Sequence of chain 1.D:
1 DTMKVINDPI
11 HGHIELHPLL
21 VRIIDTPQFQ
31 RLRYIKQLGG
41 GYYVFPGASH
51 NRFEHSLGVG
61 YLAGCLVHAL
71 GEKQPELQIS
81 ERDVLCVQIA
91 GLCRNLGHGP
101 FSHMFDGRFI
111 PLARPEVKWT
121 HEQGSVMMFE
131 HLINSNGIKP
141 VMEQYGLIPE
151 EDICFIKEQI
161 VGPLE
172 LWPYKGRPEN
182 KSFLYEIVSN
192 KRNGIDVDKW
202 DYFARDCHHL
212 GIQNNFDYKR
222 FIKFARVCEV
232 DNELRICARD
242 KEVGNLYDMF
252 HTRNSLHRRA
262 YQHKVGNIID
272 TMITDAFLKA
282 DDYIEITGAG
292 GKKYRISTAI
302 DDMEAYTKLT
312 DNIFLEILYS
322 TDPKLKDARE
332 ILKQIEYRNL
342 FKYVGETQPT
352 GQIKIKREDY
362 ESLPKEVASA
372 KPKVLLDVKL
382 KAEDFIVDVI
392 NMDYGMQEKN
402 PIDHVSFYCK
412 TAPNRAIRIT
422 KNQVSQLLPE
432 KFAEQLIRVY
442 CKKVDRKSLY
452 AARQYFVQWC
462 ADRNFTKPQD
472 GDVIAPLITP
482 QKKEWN

Sequence of chain 1.A:
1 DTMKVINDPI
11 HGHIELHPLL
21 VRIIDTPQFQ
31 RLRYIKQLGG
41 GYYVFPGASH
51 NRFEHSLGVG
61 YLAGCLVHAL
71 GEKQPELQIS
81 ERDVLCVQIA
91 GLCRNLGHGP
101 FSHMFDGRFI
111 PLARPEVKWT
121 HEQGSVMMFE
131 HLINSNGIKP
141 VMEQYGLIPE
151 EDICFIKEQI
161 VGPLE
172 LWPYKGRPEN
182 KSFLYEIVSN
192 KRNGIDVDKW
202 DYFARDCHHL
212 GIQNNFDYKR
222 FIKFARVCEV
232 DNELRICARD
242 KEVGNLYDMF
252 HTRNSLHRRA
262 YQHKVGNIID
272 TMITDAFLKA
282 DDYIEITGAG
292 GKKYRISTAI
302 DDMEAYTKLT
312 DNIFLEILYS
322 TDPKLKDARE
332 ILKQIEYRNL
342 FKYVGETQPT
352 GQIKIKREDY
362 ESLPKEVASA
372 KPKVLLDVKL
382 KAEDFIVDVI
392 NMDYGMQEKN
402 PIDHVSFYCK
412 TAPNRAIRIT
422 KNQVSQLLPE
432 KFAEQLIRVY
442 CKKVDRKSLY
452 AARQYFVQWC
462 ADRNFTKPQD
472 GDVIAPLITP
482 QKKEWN

Binding-site contacts:
Ligand atom N6 contacts residue ASN246 of chain 1.C at 3.2 Å (h-bond).
Ligand atom O1G contacts residue LYS265 of chain 1.A at 3.1 Å (salt-bridge).
Ligand atom O3B contacts residue LYS265 of chain 1.A at 3.2 Å (salt-bridge).
Ligand atom C1' contacts residue PHE45 of chain 1.A at 3.5 Å (hydrophobic).
Ligand atom C4' contacts residue VAL5 of chain 1.D at 3.5 Å (hydrophobic).
Ligand atom O2G contacts residue ARG240 of chain 1.C at 2.6 Å (salt-bridge).
Ligand atom C6 contacts residue ARG221 of chain 1.C at 3.5 Å.
Ligand atom PB contacts residue LYS265 of chain 1.A at 3.5 Å.
Ligand atom C5 contacts residue ARG221 of chain 1.C at 3.3 Å.
Ligand atom N3 contacts residue ASN7 of chain 1.D at 3.1 Å (h-bond).
Ligand atom O3G contacts residue MG1 of chain 1.Q at 1.9 Å.
Ligand atom N9 contacts residue ARG221 of chain 1.C at 3.3 Å (salt-bridge).
Ligand atom O3G contacts residue GTP1 of chain 1.F at 3.0 Å (h-bond).
Ligand atom N6 contacts residue ARG260 of chain 1.A at 3.3 Å.
Ligand atom O3' contacts residue ASN7 of chain 1.D at 2.8 Å (h-bond).
Ligand atom O3' contacts residue VAL44 of chain 1.A at 2.9 Å (h-bond).
Ligand atom O2B contacts residue HIS264 of chain 1.A at 3.3 Å.
Ligand atom N7 contacts residue ARG221 of chain 1.C at 3.2 Å (salt-bridge).
Ligand atom O1B contacts residue GTP1 of chain 1.F at 2.5 Å (h-bond).
Ligand atom C5' contacts residue VAL5 of chain 1.D at 3.2 Å (hydrophobic).
Ligand atom O2B contacts residue LYS265 of chain 1.A at 2.4 Å (salt-bridge).
Ligand atom O1G contacts residue ARG240 of chain 1.C at 3.0 Å (salt-bridge).
Ligand atom C4 contacts residue ARG221 of chain 1.C at 3.2 Å.
Ligand atom O1A contacts residue LYS242 of chain 1.C at 2.5 Å (salt-bridge).
Ligand atom C5' contacts residue GTP1 of chain 1.F at 3.5 Å.
Ligand atom PB contacts residue MG1 of chain 1.Q at 3.2 Å.
Ligand atom O4' contacts residue ARG221 of chain 1.C at 3.0 Å (salt-bridge).
Ligand atom O4' contacts residue ASN7 of chain 1.D at 3.5 Å.
Ligand atom O1B contacts residue MG1 of chain 1.Q at 2.0 Å.
Ligand atom PG contacts residue MG1 of chain 1.Q at 3.2 Å.
Ligand atom PA contacts residue LYS242 of chain 1.C at 3.2 Å.
Ligand atom O3G contacts residue LYS411 of chain 1.C at 3.1 Å (salt-bridge).
Ligand atom O2A contacts residue LYS242 of chain 1.C at 2.9 Å (salt-bridge).
Ligand atom O1A contacts residue ARG221 of chain 1.C at 3.1 Å (salt-bridge).
Ligand atom PG contacts residue ARG240 of chain 1.C at 3.4 Å.
Ligand atom PB contacts residue GTP1 of chain 1.F at 3.2 Å.
Ligand atom O2A contacts residue HIS264 of chain 1.A at 2.7 Å (h-bond).
Ligand atom C2' contacts residue PHE45 of chain 1.A at 3.5 Å (hydrophobic).
Ligand atom O3A contacts residue GTP1 of chain 1.F at 2.7 Å (h-bond).
Ligand atom C3' contacts residue VAL44 of chain 1.A at 3.3 Å (hydrophobic).

Sequence of chain 1.C:
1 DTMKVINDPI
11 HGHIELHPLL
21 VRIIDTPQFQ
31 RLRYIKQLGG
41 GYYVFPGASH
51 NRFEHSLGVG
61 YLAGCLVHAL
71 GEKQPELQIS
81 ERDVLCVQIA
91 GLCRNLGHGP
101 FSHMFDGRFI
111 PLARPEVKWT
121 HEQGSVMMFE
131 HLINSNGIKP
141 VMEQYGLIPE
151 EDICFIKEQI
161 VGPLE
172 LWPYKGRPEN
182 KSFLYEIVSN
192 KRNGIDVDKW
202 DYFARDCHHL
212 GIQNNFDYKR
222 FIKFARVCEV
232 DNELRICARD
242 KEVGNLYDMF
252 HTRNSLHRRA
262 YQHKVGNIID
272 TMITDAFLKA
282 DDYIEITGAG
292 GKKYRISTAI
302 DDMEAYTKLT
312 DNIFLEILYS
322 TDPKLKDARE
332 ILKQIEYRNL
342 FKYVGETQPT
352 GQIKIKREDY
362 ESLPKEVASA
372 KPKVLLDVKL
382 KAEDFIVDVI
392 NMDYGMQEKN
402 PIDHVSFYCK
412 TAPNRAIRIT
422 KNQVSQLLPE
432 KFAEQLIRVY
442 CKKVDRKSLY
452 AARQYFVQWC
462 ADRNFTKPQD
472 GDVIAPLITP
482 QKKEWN

The protein below binds the small molecule below.
Small molecule (SMILES): Nc1ncnc2c1ncn2[C@H]1C[C@H](O)[C@@H](CO[P](=O)(O)O[P](=O)(O)OP(=O)(O)O)O1